This small molecule binds to this protein.
Small molecule (SMILES): CC[C@H](C)[C@H](NC(=O)[C@H](Cc1ccc(O)cc1)NC(=O)[C@@H]1CCCN1C(=O)[C@H](CCCN=C(N)N)NC(=O)[C@@H](N)CCCN=C(N)N)C(=O)N[C@@H](CC(C)C)C(=O)O

Sequence of chain 1.A:
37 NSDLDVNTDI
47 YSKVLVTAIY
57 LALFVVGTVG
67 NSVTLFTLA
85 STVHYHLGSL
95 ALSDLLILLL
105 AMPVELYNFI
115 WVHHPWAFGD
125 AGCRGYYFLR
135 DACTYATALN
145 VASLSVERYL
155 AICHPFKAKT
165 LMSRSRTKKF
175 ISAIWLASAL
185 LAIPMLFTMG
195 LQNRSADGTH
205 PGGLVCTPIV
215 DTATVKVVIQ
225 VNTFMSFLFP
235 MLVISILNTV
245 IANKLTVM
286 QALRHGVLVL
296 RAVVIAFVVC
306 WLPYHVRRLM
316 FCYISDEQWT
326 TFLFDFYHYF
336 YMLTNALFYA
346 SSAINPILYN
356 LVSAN

Binding-site contacts:
Ligand atom O contacts residue PHE316 of chain 1.A at 3.5 Å.
Ligand atom CD1 contacts residue PHE316 of chain 1.A at 3.5 Å (hydrophobic).
Ligand atom N contacts residue PHE316 of chain 1.A at 4.0 Å.
Ligand atom OH contacts residue HIS117 of chain 1.A at 2.8 Å (h-bond).
Ligand atom CG contacts residue TYR332 of chain 1.A at 3.5 Å (hydrophobic).
Ligand atom CG contacts residue TRP324 of chain 1.A at 3.9 Å (hydrophobic).
Ligand atom CD1 contacts residue CYS210 of chain 1.A at 3.9 Å (hydrophobic).
Ligand atom OXT contacts residue ARG312 of chain 1.A at 3.1 Å (salt-bridge).
Ligand atom CD1 contacts residue VAL209 of chain 1.A at 3.7 Å (hydrophobic).
Ligand atom CD1 contacts residue PHE113 of chain 1.A at 3.7 Å (hydrophobic).
Ligand atom O contacts residue TYR131 of chain 1.A at 3.1 Å.
Ligand atom C contacts residue PHE316 of chain 1.A at 3.9 Å (hydrophobic).
Ligand atom CZ contacts residue HIS117 of chain 1.A at 3.8 Å.
Ligand atom CE1 contacts residue VAL209 of chain 1.A at 3.6 Å (hydrophobic).
Ligand atom OH contacts residue HIS118 of chain 1.A at 4.0 Å.
Ligand atom NH2 contacts residue ASP39 of chain 1.A at 3.2 Å (salt-bridge).
Ligand atom C contacts residue PHE316 of chain 1.A at 3.9 Å (hydrophobic).
Ligand atom C contacts residue PHE316 of chain 1.A at 3.9 Å (hydrophobic).
Ligand atom CG2 contacts residue PHE113 of chain 1.A at 3.3 Å (hydrophobic).
Ligand atom CD2 contacts residue MET193 of chain 1.A at 3.6 Å (hydrophobic).
Ligand atom CB contacts residue TYR332 of chain 1.A at 3.5 Å (hydrophobic).
Ligand atom CD contacts residue TRP324 of chain 1.A at 3.2 Å (hydrophobic).
Ligand atom CG1 contacts residue PHE113 of chain 1.A at 3.8 Å (hydrophobic).
Ligand atom CA contacts residue TRP324 of chain 1.A at 3.9 Å (hydrophobic).
Ligand atom O contacts residue TYR332 of chain 1.A at 3.0 Å (h-bond).
Ligand atom CZ contacts residue ASP39 of chain 1.A at 3.5 Å.
Ligand atom NE contacts residue ASP39 of chain 1.A at 3.2 Å (salt-bridge).
Ligand atom CG contacts residue TRP324 of chain 1.A at 3.7 Å (hydrophobic).
Ligand atom CE1 contacts residue HIS117 of chain 1.A at 4.0 Å.
Ligand atom CB contacts residue MET193 of chain 1.A at 4.0 Å (hydrophobic).
Ligand atom O contacts residue THR211 of chain 1.A at 3.3 Å (h-bond).
Ligand atom N contacts residue TRP324 of chain 1.A at 3.9 Å.
Ligand atom CD contacts residue ASP39 of chain 1.A at 4.0 Å.
Ligand atom O contacts residue PHE316 of chain 1.A at 4.1 Å.
Ligand atom O contacts residue CYS210 of chain 1.A at 3.2 Å (h-bond).
Ligand atom CB contacts residue TRP324 of chain 1.A at 4.0 Å (hydrophobic).
Ligand atom OH contacts residue LEU40 of chain 1.A at 3.6 Å.
Ligand atom CD2 contacts residue PRO212 of chain 1.A at 3.9 Å (hydrophobic).
Ligand atom CE2 contacts residue LEU40 of chain 1.A at 3.9 Å (hydrophobic).
Ligand atom O contacts residue PHE316 of chain 1.A at 3.0 Å.